A small-molecule ligand and the protein it binds are described below.
Small molecule (SMILES): Cc1cc(CCCOc2c(C)cc(-c3noc(C(F)(F)F)n3)cc2C)on1

Binding-site contacts:
Ligand atom CM3 contacts residue ASN212 of chain 41.A at 3.6 Å.
Ligand atom O1 contacts residue LEU100 of chain 41.A at 3.7 Å.
Ligand atom F1 contacts residue TYR142 of chain 41.A at 3.3 Å.
Ligand atom O1 contacts residue MET214 of chain 41.A at 3.3 Å.
Ligand atom N1A contacts residue TYR144 of chain 41.A at 3.3 Å.
Ligand atom C6B contacts residue LEU181 of chain 41.A at 3.5 Å (hydrophobic).
Ligand atom C4 contacts residue LEU100 of chain 41.A at 3.7 Å (hydrophobic).
Ligand atom F1 contacts residue MET124 of chain 41.A at 3.5 Å.
Ligand atom F2 contacts residue TYR142 of chain 41.A at 3.6 Å.
Ligand atom N2 contacts residue LEU100 of chain 41.A at 3.8 Å.
Ligand atom C4 contacts residue TYR190 of chain 41.A at 3.6 Å (hydrophobic).
Ligand atom CM2 contacts residue ILE122 of chain 41.A at 3.5 Å (hydrophobic).
Ligand atom C1B contacts residue LEU181 of chain 41.A at 3.8 Å (hydrophobic).
Ligand atom N1A contacts residue PHE179 of chain 41.A at 3.6 Å.
Ligand atom CM6 contacts residue TYR144 of chain 41.A at 3.6 Å (hydrophobic).
Ligand atom F3 contacts residue TYR142 of chain 41.A at 2.6 Å.
Ligand atom N3A contacts residue LEU217 of chain 41.A at 3.6 Å.
Ligand atom CM6 contacts residue LEU184 of chain 41.A at 3.4 Å (hydrophobic).
Ligand atom F3 contacts residue TYR144 of chain 41.A at 3.1 Å.
Ligand atom C3A contacts residue TYR144 of chain 41.A at 3.7 Å (hydrophobic).
Ligand atom F2 contacts residue VAL168 of chain 41.A at 2.9 Å.
Ligand atom CM4 contacts residue TYR142 of chain 41.A at 3.5 Å (hydrophobic).
Ligand atom CM3 contacts residue TYR190 of chain 41.A at 3.7 Å (hydrophobic).
Ligand atom CM6 contacts residue MET214 of chain 41.A at 3.4 Å (hydrophobic).
Ligand atom C3 contacts residue LEU100 of chain 41.A at 3.6 Å (hydrophobic).
Ligand atom C1B contacts residue ILE98 of chain 41.A at 3.7 Å (hydrophobic).
Ligand atom C5B contacts residue TYR144 of chain 41.A at 3.7 Å (hydrophobic).
Ligand atom F2 contacts residue PHE179 of chain 41.A at 3.6 Å.
Ligand atom N3A contacts residue PHE179 of chain 41.A at 3.2 Å.
Ligand atom C4B contacts residue LEU181 of chain 41.A at 3.8 Å (hydrophobic).
Ligand atom C2A contacts residue TYR144 of chain 41.A at 3.6 Å (hydrophobic).
Ligand atom F1 contacts residue LEU217 of chain 41.A at 3.3 Å.
Ligand atom C5B contacts residue LEU181 of chain 41.A at 3.5 Å (hydrophobic).
Ligand atom F3 contacts residue MET143 of chain 41.A at 3.3 Å.
Ligand atom F3 contacts residue ALA166 of chain 41.A at 3.2 Å.
Ligand atom C2A contacts residue PHE179 of chain 41.A at 3.5 Å (hydrophobic).
Ligand atom O1A contacts residue TYR144 of chain 41.A at 3.3 Å.
Ligand atom O1B contacts residue ILE98 of chain 41.A at 3.1 Å.
Ligand atom C3A contacts residue PHE179 of chain 41.A at 3.4 Å (hydrophobic).
Ligand atom C1C contacts residue MET214 of chain 41.A at 3.5 Å (hydrophobic).

Sequence of chain 41.C:
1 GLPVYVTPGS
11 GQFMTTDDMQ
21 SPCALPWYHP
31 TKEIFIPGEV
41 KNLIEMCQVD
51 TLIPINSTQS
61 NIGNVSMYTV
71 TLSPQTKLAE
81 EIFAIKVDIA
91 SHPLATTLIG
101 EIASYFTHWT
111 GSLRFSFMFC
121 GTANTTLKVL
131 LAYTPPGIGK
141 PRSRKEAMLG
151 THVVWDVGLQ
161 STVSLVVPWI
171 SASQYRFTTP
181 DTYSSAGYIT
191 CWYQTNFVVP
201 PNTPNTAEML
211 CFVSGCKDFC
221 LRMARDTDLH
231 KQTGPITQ

Sequence of chain 41.A:
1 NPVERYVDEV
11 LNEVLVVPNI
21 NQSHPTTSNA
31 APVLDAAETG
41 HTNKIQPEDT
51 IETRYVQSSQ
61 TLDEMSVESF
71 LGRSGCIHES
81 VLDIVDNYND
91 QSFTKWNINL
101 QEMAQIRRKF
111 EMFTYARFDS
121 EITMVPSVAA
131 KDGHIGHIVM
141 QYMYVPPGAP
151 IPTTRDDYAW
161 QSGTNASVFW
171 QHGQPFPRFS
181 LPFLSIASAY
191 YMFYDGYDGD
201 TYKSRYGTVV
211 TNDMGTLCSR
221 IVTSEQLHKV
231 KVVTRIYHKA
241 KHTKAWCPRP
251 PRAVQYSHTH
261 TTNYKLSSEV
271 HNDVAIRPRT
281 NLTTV